This protein binds this small molecule.
Small molecule (SMILES): N#Cc1cccc(CN2CCC3=C(C2)C(=O)N(Cc2ccc(Cl)cc2)C2=NCCN23)c1

Binding-site contacts:
Ligand atom N1 contacts residue VAL92 of chain 2.F at 3.4 Å.
Ligand atom C14 contacts residue GLU26 of chain 2.F at 3.7 Å.
Ligand atom C5 contacts residue TYR82 of chain 2.E at 3.5 Å (hydrophobic).
Ligand atom C18 contacts residue LEU23 of chain 2.F at 3.8 Å (hydrophobic).
Ligand atom O1 contacts residue LEU48 of chain 2.E at 3.2 Å.
Ligand atom C19 contacts residue GLU26 of chain 2.F at 3.4 Å.
Ligand atom C8 contacts residue TRP90 of chain 2.F at 3.2 Å (hydrophobic).
Ligand atom N1 contacts residue TYR62 of chain 2.F at 3.2 Å.
Ligand atom N2 contacts residue TYR62 of chain 2.F at 3.0 Å (h-bond).
Ligand atom C23 contacts residue HIS60 of chain 2.F at 3.1 Å.
Ligand atom C3 contacts residue THR79 of chain 2.E at 3.7 Å.
Ligand atom C20 contacts residue SER52 of chain 2.E at 3.3 Å.
Ligand atom C13 contacts residue TYR62 of chain 2.F at 3.8 Å (hydrophobic).
Ligand atom C3 contacts residue LEU114 of chain 2.F at 3.5 Å (hydrophobic).
Ligand atom C11 contacts residue TYR62 of chain 2.F at 3.0 Å (hydrophobic).
Ligand atom C17 contacts residue LEU23 of chain 2.F at 3.4 Å (hydrophobic).
Ligand atom CL1 contacts residue ARG22 of chain 2.F at 3.8 Å.
Ligand atom C22 contacts residue HIS60 of chain 2.F at 3.8 Å.
Ligand atom C8 contacts residue TYR62 of chain 2.F at 3.7 Å (hydrophobic).
Ligand atom C23 contacts residue ILE28 of chain 2.F at 3.7 Å (hydrophobic).
Ligand atom C4 contacts residue LEU114 of chain 2.F at 3.5 Å (hydrophobic).
Ligand atom N4 contacts residue GLU26 of chain 2.F at 2.8 Å (salt-bridge).
Ligand atom CL1 contacts residue PHE49 of chain 2.E at 3.6 Å.
Ligand atom C20 contacts residue GLU26 of chain 2.F at 3.0 Å.
Ligand atom C10 contacts residue TYR62 of chain 2.F at 3.1 Å (hydrophobic).
Ligand atom C16 contacts residue LEU48 of chain 2.E at 3.5 Å (hydrophobic).
Ligand atom C12 contacts residue TYR62 of chain 2.F at 3.2 Å (hydrophobic).
Ligand atom C22 contacts residue GLU26 of chain 2.F at 3.4 Å.
Ligand atom C19 contacts residue SER52 of chain 2.E at 3.6 Å.
Ligand atom C17 contacts residue LEU48 of chain 2.E at 3.5 Å (hydrophobic).
Ligand atom C21 contacts residue ILE28 of chain 2.F at 3.7 Å (hydrophobic).
Ligand atom C18 contacts residue GLU26 of chain 2.F at 3.8 Å.
Ligand atom C15 contacts residue GLU26 of chain 2.F at 3.4 Å.
Ligand atom C9 contacts residue TYR62 of chain 2.F at 3.4 Å (hydrophobic).
Ligand atom C24 contacts residue TYR62 of chain 2.F at 3.5 Å (hydrophobic).
Ligand atom C9 contacts residue HIS60 of chain 2.F at 3.4 Å.
Ligand atom C1 contacts residue TYR62 of chain 2.F at 3.5 Å (hydrophobic).
Ligand atom C7 contacts residue TRP90 of chain 2.F at 3.5 Å (hydrophobic).
Ligand atom N5 contacts residue ILE28 of chain 2.F at 3.6 Å.
Ligand atom CL1 contacts residue LEU23 of chain 2.F at 3.5 Å.

Sequence of chain 2.E:
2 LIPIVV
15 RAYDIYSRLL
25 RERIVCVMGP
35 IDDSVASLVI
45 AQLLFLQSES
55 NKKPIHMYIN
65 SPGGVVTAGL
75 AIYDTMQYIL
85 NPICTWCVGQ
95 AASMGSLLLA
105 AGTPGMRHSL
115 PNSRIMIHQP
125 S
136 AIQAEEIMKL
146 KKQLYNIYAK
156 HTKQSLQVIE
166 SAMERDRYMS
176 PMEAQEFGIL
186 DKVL

Sequence of chain 2.F:
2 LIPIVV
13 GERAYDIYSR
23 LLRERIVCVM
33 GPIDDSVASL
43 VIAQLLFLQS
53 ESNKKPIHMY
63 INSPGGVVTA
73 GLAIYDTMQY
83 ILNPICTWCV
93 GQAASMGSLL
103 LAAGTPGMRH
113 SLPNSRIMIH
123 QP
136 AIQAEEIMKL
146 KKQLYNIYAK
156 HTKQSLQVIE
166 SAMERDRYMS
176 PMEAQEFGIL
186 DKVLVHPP